Binding-site contacts:
Ligand atom C9 contacts residue ILE139 of chain 1.EA at 4.3 Å (hydrophobic).
Ligand atom C10 contacts residue ILE139 of chain 1.EA at 3.9 Å (hydrophobic).
Ligand atom C3 contacts residue ILE139 of chain 1.EA at 4.3 Å (hydrophobic).
Ligand atom C5 contacts residue ILE139 of chain 1.EA at 3.4 Å (hydrophobic).
Ligand atom C3 contacts residue GLU135 of chain 1.EA at 4.0 Å.
Ligand atom O1 contacts residue ILE139 of chain 1.EA at 4.4 Å.
Ligand atom N contacts residue LYS142 of chain 1.EA at 4.2 Å.
Ligand atom C15 contacts residue LYS142 of chain 1.EA at 3.6 Å.
Ligand atom C4 contacts residue GLU135 of chain 1.EA at 3.7 Å.
Ligand atom S contacts residue LYS142 of chain 1.EA at 4.3 Å.
Ligand atom C6 contacts residue ILE139 of chain 1.EA at 3.6 Å (hydrophobic).
Ligand atom O2 contacts residue LYS142 of chain 1.EA at 3.6 Å.
Ligand atom O1 contacts residue LYS143 of chain 1.EA at 3.9 Å.
Ligand atom C7 contacts residue ILE139 of chain 1.EA at 4.1 Å (hydrophobic).
Ligand atom C11 contacts residue LYS142 of chain 1.EA at 4.1 Å.
Ligand atom C14 contacts residue LYS142 of chain 1.EA at 4.3 Å.
Ligand atom C16 contacts residue LYS142 of chain 1.EA at 3.1 Å.
Ligand atom C1 contacts residue ILE139 of chain 1.EA at 4.2 Å (hydrophobic).
Ligand atom C2 contacts residue ILE139 of chain 1.EA at 4.4 Å (hydrophobic).
Ligand atom O1 contacts residue LYS142 of chain 1.EA at 3.7 Å.
Ligand atom C6 contacts residue GLU135 of chain 1.EA at 4.5 Å.
Ligand atom C4 contacts residue ILE139 of chain 1.EA at 3.7 Å (hydrophobic).
Ligand atom C8 contacts residue ILE139 of chain 1.EA at 4.4 Å (hydrophobic).

The protein below binds the small molecule below.
Small molecule (SMILES): O=S(=O)(O)c1cccc2cccc(Nc3ccccc3)c12

Sequence of chain 1.EA:
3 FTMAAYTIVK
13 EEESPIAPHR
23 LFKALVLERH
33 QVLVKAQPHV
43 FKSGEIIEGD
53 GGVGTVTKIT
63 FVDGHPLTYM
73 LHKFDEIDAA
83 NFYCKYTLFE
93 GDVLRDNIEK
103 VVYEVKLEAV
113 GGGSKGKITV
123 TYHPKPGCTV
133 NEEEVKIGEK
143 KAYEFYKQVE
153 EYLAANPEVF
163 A